Sequence of chain 3.A:
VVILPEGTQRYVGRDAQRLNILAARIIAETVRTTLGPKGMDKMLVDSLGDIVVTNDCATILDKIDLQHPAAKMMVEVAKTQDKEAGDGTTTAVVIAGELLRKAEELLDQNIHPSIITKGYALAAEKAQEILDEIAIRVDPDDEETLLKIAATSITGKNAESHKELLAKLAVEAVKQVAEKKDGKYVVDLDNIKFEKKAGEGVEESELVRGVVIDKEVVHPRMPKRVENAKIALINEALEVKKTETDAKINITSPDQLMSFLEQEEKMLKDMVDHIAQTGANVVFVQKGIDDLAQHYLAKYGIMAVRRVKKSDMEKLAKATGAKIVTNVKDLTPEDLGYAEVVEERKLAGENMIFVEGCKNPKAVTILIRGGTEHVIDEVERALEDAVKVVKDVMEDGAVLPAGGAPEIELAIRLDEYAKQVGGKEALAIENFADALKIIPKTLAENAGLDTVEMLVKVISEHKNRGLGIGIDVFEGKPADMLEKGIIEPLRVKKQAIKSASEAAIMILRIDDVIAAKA

This small molecule binds to this protein.
Small molecule (SMILES): Nc1ncnc2c1ncn2[C@@H]1O[C@H](CO[P](=O)(O)O[P](=O)(O)NP(=O)(O)O)[C@@H](O)[C@H]1O

Binding-site contacts:
Ligand atom O1B contacts residue MG1 of chain 3.E at 2.8 Å.
Ligand atom C6 contacts residue PRO45 of chain 3.A at 3.4 Å (hydrophobic).
Ligand atom O5' contacts residue LEU43 of chain 3.A at 3.5 Å.
Ligand atom N3B contacts residue GLY96 of chain 3.A at 3.3 Å (h-bond).
Ligand atom C4 contacts residue PRO45 of chain 3.A at 3.6 Å (hydrophobic).
Ligand atom N3B contacts residue THR97 of chain 3.A at 3.0 Å (h-bond).
Ligand atom O4' contacts residue GLY44 of chain 3.A at 3.5 Å.
Ligand atom O3G contacts residue ASP95 of chain 3.A at 3.2 Å (salt-bridge).
Ligand atom O2B contacts residue GLY96 of chain 3.A at 3.4 Å.
Ligand atom O1G contacts residue THR97 of chain 3.A at 3.3 Å (h-bond).
Ligand atom O2G contacts residue GLY96 of chain 3.A at 3.3 Å (h-bond).
Ligand atom N3 contacts residue GLY411 of chain 3.A at 3.3 Å.
Ligand atom O1A contacts residue THR42 of chain 3.A at 2.9 Å (h-bond).
Ligand atom O2' contacts residue ALA410 of chain 3.A at 2.9 Å.
Ligand atom PG contacts residue MG1 of chain 3.E at 3.6 Å.
Ligand atom O2B contacts residue THR98 of chain 3.A at 3.4 Å.
Ligand atom O2B contacts residue LEU43 of chain 3.A at 3.5 Å.
Ligand atom O2B contacts residue THR99 of chain 3.A at 2.5 Å (h-bond).
Ligand atom N3B contacts residue THR98 of chain 3.A at 2.9 Å (h-bond).
Ligand atom O5' contacts residue GLY44 of chain 3.A at 2.9 Å (h-bond).
Ligand atom O2' contacts residue GLU496 of chain 3.A at 2.8 Å (salt-bridge).
Ligand atom O1B contacts residue GLY96 of chain 3.A at 3.0 Å (h-bond).
Ligand atom O2A contacts residue MG1 of chain 3.E at 2.1 Å.
Ligand atom O3A contacts residue THR98 of chain 3.A at 3.6 Å (h-bond).
Ligand atom C2 contacts residue ILE479 of chain 3.A at 3.4 Å (hydrophobic).
Ligand atom N7 contacts residue THR163 of chain 3.A at 3.4 Å (h-bond).
Ligand atom O1G contacts residue THR98 of chain 3.A at 3.2 Å (h-bond).
Ligand atom PB contacts residue GLY96 of chain 3.A at 3.5 Å.
Ligand atom O1A contacts residue GLY44 of chain 3.A at 2.8 Å (h-bond).
Ligand atom PA contacts residue MG1 of chain 3.E at 3.4 Å.
Ligand atom PA contacts residue GLY44 of chain 3.A at 3.5 Å.
Ligand atom O2G contacts residue THR97 of chain 3.A at 2.6 Å (h-bond).
Ligand atom O3G contacts residue MG1 of chain 3.E at 2.1 Å.
Ligand atom O3A contacts residue LEU43 of chain 3.A at 3.4 Å.
Ligand atom PG contacts residue THR97 of chain 3.A at 3.3 Å.
Ligand atom N6 contacts residue ILE494 of chain 3.A at 3.4 Å.
Ligand atom C5 contacts residue PRO45 of chain 3.A at 3.3 Å (hydrophobic).
Ligand atom O2' contacts residue GLY411 of chain 3.A at 2.8 Å (h-bond).
Ligand atom O4' contacts residue LEU451 of chain 3.A at 3.5 Å.
Ligand atom O1A contacts residue LEU43 of chain 3.A at 3.2 Å.